This protein binds this small molecule.
Small molecule (SMILES): CC(=O)O[C@H]1C[C@@]2(C)[C@@H](C[C@@H](O)[C@H]3[C@@]4(C)CC[C@@H](O)[C@@H](C)[C@@H]4CC[C@@]32C)/C1=C(\CCC=C(C)C)C(=O)O

Sequence of chain 1.X:
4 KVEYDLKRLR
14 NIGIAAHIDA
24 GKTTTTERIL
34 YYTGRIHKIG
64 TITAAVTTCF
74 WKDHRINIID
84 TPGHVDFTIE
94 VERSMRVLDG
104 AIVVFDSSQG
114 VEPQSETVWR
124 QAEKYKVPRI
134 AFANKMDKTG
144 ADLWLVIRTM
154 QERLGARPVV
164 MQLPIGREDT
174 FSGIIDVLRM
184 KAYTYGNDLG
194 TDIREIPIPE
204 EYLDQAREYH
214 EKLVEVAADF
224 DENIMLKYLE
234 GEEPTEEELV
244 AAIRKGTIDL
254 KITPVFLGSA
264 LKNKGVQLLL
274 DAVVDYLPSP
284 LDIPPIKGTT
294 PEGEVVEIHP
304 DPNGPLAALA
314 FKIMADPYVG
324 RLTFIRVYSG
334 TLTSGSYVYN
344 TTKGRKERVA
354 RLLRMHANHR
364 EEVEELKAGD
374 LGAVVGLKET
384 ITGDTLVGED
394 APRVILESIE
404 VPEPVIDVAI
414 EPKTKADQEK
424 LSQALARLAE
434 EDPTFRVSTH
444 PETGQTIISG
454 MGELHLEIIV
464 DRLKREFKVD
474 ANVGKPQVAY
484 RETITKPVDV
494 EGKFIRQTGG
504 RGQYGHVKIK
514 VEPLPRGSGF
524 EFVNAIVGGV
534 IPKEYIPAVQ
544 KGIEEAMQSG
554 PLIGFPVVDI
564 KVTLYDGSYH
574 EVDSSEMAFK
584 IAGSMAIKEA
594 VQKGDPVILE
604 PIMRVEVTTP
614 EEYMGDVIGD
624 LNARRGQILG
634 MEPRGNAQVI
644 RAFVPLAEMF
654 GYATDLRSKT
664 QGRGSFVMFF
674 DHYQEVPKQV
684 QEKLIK

Binding-site contacts:
Ligand atom C4 contacts residue GLU434 of chain 1.X at 4.1 Å.
Ligand atom C29 contacts residue THR84 of chain 1.X at 4.3 Å.
Ligand atom C18 contacts residue ASP435 of chain 1.X at 3.6 Å.
Ligand atom O1 contacts residue ILE461 of chain 1.X at 4.2 Å.
Ligand atom C1 contacts residue ILE461 of chain 1.X at 3.7 Å (hydrophobic).
Ligand atom C1 contacts residue ASP435 of chain 1.X at 4.2 Å.
Ligand atom C2 contacts residue ASP435 of chain 1.X at 3.0 Å.
Ligand atom C2 contacts residue HIS458 of chain 1.X at 4.0 Å.
Ligand atom O6 contacts residue ASP435 of chain 1.X at 4.4 Å.
Ligand atom C5 contacts residue ASP435 of chain 1.X at 4.2 Å.
Ligand atom O6 contacts residue ARG465 of chain 1.X at 4.4 Å.
Ligand atom C12 contacts residue PHE90 of chain 1.X at 3.2 Å (hydrophobic).
Ligand atom O4 contacts residue THR84 of chain 1.X at 3.4 Å (h-bond).
Ligand atom C32 contacts residue ILE65 of chain 1.X at 4.1 Å (hydrophobic).
Ligand atom O3 contacts residue ASP83 of chain 1.X at 4.2 Å.
Ligand atom O3 contacts residue THR84 of chain 1.X at 2.6 Å (h-bond).
Ligand atom C10 contacts residue PHE90 of chain 1.X at 4.2 Å (hydrophobic).
Ligand atom C11 contacts residue PHE90 of chain 1.X at 3.4 Å (hydrophobic).
Ligand atom C9 contacts residue PHE90 of chain 1.X at 3.8 Å (hydrophobic).
Ligand atom C31 contacts residue THR84 of chain 1.X at 3.7 Å.
Ligand atom C2 contacts residue ILE461 of chain 1.X at 3.9 Å (hydrophobic).
Ligand atom C3 contacts residue ASP435 of chain 1.X at 3.0 Å.
Ligand atom C10 contacts residue ASP435 of chain 1.X at 4.2 Å.
Ligand atom C4 contacts residue ASP435 of chain 1.X at 3.0 Å.
Ligand atom C21 contacts residue PHE90 of chain 1.X at 4.4 Å (hydrophobic).
Ligand atom C19 contacts residue PHE90 of chain 1.X at 3.5 Å (hydrophobic).
Ligand atom O2 contacts residue THR84 of chain 1.X at 3.9 Å.
Ligand atom C19 contacts residue ASP435 of chain 1.X at 3.5 Å.
Ligand atom C18 contacts residue GLU434 of chain 1.X at 3.0 Å.
Ligand atom O5 contacts residue GLY86 of chain 1.X at 4.2 Å.